A protein and the small-molecule ligand that binds it are described below.
Small molecule (SMILES): NC[C@@H](O)c1ccc(Br)cc1

Sequence of chain 2.A:
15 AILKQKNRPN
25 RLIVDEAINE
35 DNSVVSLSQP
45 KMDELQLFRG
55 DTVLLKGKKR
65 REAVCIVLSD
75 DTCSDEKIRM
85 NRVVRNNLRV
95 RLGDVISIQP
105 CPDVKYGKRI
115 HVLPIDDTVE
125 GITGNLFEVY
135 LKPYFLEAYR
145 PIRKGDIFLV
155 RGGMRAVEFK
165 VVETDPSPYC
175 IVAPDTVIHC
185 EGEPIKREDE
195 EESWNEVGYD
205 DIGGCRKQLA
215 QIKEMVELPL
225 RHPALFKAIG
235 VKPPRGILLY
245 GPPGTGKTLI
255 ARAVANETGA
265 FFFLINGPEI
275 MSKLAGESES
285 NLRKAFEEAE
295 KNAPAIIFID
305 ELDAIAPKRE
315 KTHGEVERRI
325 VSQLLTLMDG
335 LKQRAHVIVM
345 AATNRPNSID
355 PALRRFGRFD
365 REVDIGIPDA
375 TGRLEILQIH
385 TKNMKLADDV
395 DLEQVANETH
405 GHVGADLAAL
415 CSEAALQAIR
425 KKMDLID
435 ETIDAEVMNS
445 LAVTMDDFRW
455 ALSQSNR

Binding-site contacts:
Ligand atom C3 contacts residue HIS115 of chain 2.A at 4.0 Å.
Ligand atom C4 contacts residue HIS115 of chain 2.A at 3.6 Å.
Ligand atom C5 contacts residue HIS115 of chain 2.A at 3.8 Å.
Ligand atom C5 contacts residue GLU167 of chain 2.A at 4.3 Å.
Ligand atom C4 contacts residue HIS183 of chain 2.A at 3.8 Å.
Ligand atom C7 contacts residue HIS115 of chain 2.A at 4.4 Å.
Ligand atom BR contacts residue ILE114 of chain 2.A at 3.9 Å.
Ligand atom C4 contacts residue ILE114 of chain 2.A at 4.0 Å (hydrophobic).
Ligand atom BR contacts residue THR168 of chain 2.A at 4.1 Å.
Ligand atom N contacts residue HIS115 of chain 2.A at 4.1 Å.
Ligand atom C4 contacts residue ARG113 of chain 2.A at 4.1 Å.
Ligand atom C2 contacts residue HIS115 of chain 2.A at 4.1 Å.
Ligand atom C5 contacts residue ARG113 of chain 2.A at 4.1 Å.
Ligand atom BR contacts residue GLU167 of chain 2.A at 3.6 Å.
Ligand atom O contacts residue HIS183 of chain 2.A at 3.8 Å.
Ligand atom C5 contacts residue ILE114 of chain 2.A at 4.5 Å (hydrophobic).
Ligand atom C3 contacts residue GLU185 of chain 2.A at 4.3 Å.
Ligand atom O contacts residue GLU185 of chain 2.A at 3.2 Å (salt-bridge).
Ligand atom C contacts residue GLU185 of chain 2.A at 3.5 Å.
Ligand atom N contacts residue GLU185 of chain 2.A at 3.5 Å (salt-bridge).
Ligand atom C3 contacts residue HIS183 of chain 2.A at 3.5 Å.
Ligand atom BR contacts residue ASP169 of chain 2.A at 4.3 Å.
Ligand atom C6 contacts residue GLU167 of chain 2.A at 4.0 Å.
Ligand atom C6 contacts residue HIS115 of chain 2.A at 4.3 Å.
Ligand atom BR contacts residue ARG113 of chain 2.A at 3.6 Å.
Ligand atom C1 contacts residue GLU185 of chain 2.A at 3.9 Å.
Ligand atom BR contacts residue HIS115 of chain 2.A at 3.9 Å.
Ligand atom C1 contacts residue HIS115 of chain 2.A at 4.4 Å.
Ligand atom C contacts residue HIS115 of chain 2.A at 3.4 Å.